Binding-site contacts:
Ligand atom O14 contacts residue CA1 of chain 1.F at 2.5 Å.
Ligand atom O09 contacts residue THR273 of chain 1.D at 3.3 Å (h-bond).
Ligand atom P21 contacts residue SER180 of chain 1.D at 3.7 Å.
Ligand atom O23 contacts residue SER188 of chain 1.D at 3.6 Å.
Ligand atom O23 contacts residue SER180 of chain 1.D at 2.6 Å (h-bond).
Ligand atom P17 contacts residue CA1 of chain 1.L at 3.4 Å.
Ligand atom C10 contacts residue PHE272 of chain 1.D at 3.5 Å (hydrophobic).
Ligand atom P13 contacts residue CA1 of chain 1.F at 3.5 Å.
Ligand atom P13 contacts residue CA1 of chain 1.L at 3.6 Å.
Ligand atom O23 contacts residue GLY189 of chain 1.D at 2.8 Å (h-bond).
Ligand atom O24 contacts residue GLY189 of chain 1.D at 3.4 Å (h-bond).
Ligand atom C07 contacts residue GLY274 of chain 1.D at 3.5 Å.
Ligand atom C29 contacts residue ASP276 of chain 1.D at 3.5 Å.
Ligand atom O19 contacts residue GLY179 of chain 1.D at 3.2 Å.
Ligand atom O24 contacts residue CA1 of chain 1.L at 2.3 Å.
Ligand atom C06 contacts residue TYR271 of chain 1.D at 3.5 Å (hydrophobic).
Ligand atom O09 contacts residue GLY274 of chain 1.D at 3.3 Å.
Ligand atom C26 contacts residue TYR271 of chain 1.D at 3.8 Å (hydrophobic).
Ligand atom O14 contacts residue CA1 of chain 1.L at 2.3 Å.
Ligand atom O24 contacts residue ASP190 of chain 1.D at 3.3 Å (salt-bridge).
Ligand atom C07 contacts residue ASN279 of chain 1.D at 3.4 Å.
Ligand atom P17 contacts residue SER180 of chain 1.D at 3.8 Å.
Ligand atom O09 contacts residue ARG183 of chain 1.D at 3.6 Å (salt-bridge).
Ligand atom O19 contacts residue ASP192 of chain 1.D at 3.2 Å (salt-bridge).
Ligand atom C11 contacts residue ASP192 of chain 1.D at 3.5 Å.
Ligand atom O09 contacts residue PHE272 of chain 1.D at 3.6 Å (h-bond).
Ligand atom P21 contacts residue CA1 of chain 1.L at 3.6 Å.
Ligand atom O18 contacts residue ARG183 of chain 1.D at 2.8 Å (salt-bridge).
Ligand atom O19 contacts residue SER180 of chain 1.D at 3.0 Å (h-bond).
Ligand atom O19 contacts residue CA1 of chain 1.L at 2.4 Å.
Ligand atom O18 contacts residue SER180 of chain 1.D at 3.6 Å (h-bond).
Ligand atom O14 contacts residue ASP190 of chain 1.D at 2.9 Å (salt-bridge).
Ligand atom O27 contacts residue TYR271 of chain 1.D at 3.3 Å.
Ligand atom N28 contacts residue ASP276 of chain 1.D at 3.6 Å.
Ligand atom O27 contacts residue ASN279 of chain 1.D at 2.9 Å (h-bond).
Ligand atom O14 contacts residue ASP192 of chain 1.D at 3.1 Å (salt-bridge).
Ligand atom P21 contacts residue GLY189 of chain 1.D at 3.4 Å.
Ligand atom C03 contacts residue ASP276 of chain 1.D at 3.6 Å.
Ligand atom C07 contacts residue TYR271 of chain 1.D at 3.3 Å (hydrophobic).
Ligand atom C06 contacts residue ASN279 of chain 1.D at 3.7 Å.

This small molecule binds to this protein.
Small molecule (SMILES): O=Cc1cn([C@H]2C[C@H](O)[C@@H](COP(=O)(O)OP(=O)(O)OP(=O)(O)O)O2)c(=O)[nH]c1=O

Sequence of chain 1.D:
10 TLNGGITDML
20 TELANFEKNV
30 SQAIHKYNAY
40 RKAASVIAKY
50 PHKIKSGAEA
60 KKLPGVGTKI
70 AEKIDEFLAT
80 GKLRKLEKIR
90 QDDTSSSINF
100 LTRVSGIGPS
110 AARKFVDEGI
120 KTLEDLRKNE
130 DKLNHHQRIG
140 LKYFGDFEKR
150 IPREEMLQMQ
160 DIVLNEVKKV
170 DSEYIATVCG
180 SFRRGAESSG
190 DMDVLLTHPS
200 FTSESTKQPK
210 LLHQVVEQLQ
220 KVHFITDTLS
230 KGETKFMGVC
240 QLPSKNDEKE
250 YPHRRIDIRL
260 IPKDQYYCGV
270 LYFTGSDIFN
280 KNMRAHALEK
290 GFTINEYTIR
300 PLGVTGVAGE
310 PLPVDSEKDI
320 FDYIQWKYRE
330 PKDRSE